The small molecule below binds the protein below.
Small molecule (SMILES): CCOC(=O)c1ncn2c1CN(C)C(=O)c1cc(N=[N+]=[N-])ccc1-2

Sequence of chain 1.C:
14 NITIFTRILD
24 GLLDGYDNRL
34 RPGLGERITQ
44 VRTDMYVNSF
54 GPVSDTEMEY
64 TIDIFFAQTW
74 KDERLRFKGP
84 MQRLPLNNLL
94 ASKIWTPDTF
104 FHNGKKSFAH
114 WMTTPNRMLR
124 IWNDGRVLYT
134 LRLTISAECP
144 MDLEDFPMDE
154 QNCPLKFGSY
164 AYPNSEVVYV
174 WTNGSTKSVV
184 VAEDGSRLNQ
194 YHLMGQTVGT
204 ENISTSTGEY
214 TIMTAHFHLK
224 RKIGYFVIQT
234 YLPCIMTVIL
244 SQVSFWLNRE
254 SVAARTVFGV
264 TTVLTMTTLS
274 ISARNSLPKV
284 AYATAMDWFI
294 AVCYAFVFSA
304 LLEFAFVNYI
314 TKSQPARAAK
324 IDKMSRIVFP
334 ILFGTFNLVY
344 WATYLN

Binding-site contacts:
Ligand atom N3 contacts residue SER162 of chain 1.C at 3.7 Å.
Ligand atom C1 contacts residue ASP47 of chain 1.B at 3.7 Å.
Ligand atom N2 contacts residue ILE215 of chain 1.C at 3.1 Å.
Ligand atom C5 contacts residue THR210 of chain 1.C at 3.3 Å.
Ligand atom N1 contacts residue SER162 of chain 1.C at 3.7 Å.
Ligand atom N5 contacts residue THR133 of chain 1.B at 3.1 Å (h-bond).
Ligand atom N1 contacts residue TYR213 of chain 1.C at 3.1 Å.
Ligand atom N1 contacts residue ILE206 of chain 1.C at 3.7 Å.
Ligand atom O1 contacts residue THR210 of chain 1.C at 3.3 Å.
Ligand atom C3 contacts residue THR133 of chain 1.B at 3.5 Å.
Ligand atom C11 contacts residue TYR163 of chain 1.C at 3.7 Å (hydrophobic).
Ligand atom C3 contacts residue PHE68 of chain 1.B at 3.8 Å (hydrophobic).
Ligand atom C11 contacts residue SER162 of chain 1.C at 3.0 Å.
Ligand atom C10 contacts residue TYR213 of chain 1.C at 3.6 Å (hydrophobic).
Ligand atom N1 contacts residue ILE215 of chain 1.C at 3.5 Å.
Ligand atom C14 contacts residue PHE68 of chain 1.B at 3.4 Å (hydrophobic).
Ligand atom N5 contacts residue PHE68 of chain 1.B at 3.5 Å.
Ligand atom O2 contacts residue PHE68 of chain 1.B at 3.7 Å.
Ligand atom C4 contacts residue THR210 of chain 1.C at 3.7 Å.
Ligand atom C1 contacts residue SER209 of chain 1.C at 3.5 Å.
Ligand atom C11 contacts residue PHE103 of chain 1.C at 3.6 Å (hydrophobic).
Ligand atom C2 contacts residue PHE68 of chain 1.B at 3.5 Å (hydrophobic).
Ligand atom C10 contacts residue SER162 of chain 1.C at 3.8 Å.
Ligand atom O contacts residue THR133 of chain 1.B at 2.2 Å (h-bond).
Ligand atom C2 contacts residue ASP47 of chain 1.B at 3.8 Å.
Ligand atom C6 contacts residue TYR49 of chain 1.B at 3.7 Å (hydrophobic).
Ligand atom C12 contacts residue TYR163 of chain 1.C at 3.1 Å (hydrophobic).
Ligand atom N3 contacts residue PHE103 of chain 1.C at 3.1 Å.
Ligand atom C11 contacts residue TYR213 of chain 1.C at 3.4 Å (hydrophobic).
Ligand atom N2 contacts residue PHE103 of chain 1.C at 3.4 Å.
Ligand atom O contacts residue ALA70 of chain 1.B at 3.7 Å.
Ligand atom N5 contacts residue TYR163 of chain 1.C at 3.3 Å (h-bond).
Ligand atom C contacts residue PHE68 of chain 1.B at 3.7 Å (hydrophobic).
Ligand atom N2 contacts residue SER162 of chain 1.C at 3.4 Å (h-bond).
Ligand atom O2 contacts residue HIS105 of chain 1.C at 2.9 Å (h-bond).
Ligand atom N3 contacts residue ILE215 of chain 1.C at 3.1 Å.
Ligand atom O contacts residue PHE68 of chain 1.B at 3.5 Å (h-bond).
Ligand atom C14 contacts residue TYR163 of chain 1.C at 3.3 Å (hydrophobic).
Ligand atom N3 contacts residue GLY161 of chain 1.C at 3.6 Å.
Ligand atom C contacts residue THR133 of chain 1.B at 3.1 Å.

Sequence of chain 1.B:
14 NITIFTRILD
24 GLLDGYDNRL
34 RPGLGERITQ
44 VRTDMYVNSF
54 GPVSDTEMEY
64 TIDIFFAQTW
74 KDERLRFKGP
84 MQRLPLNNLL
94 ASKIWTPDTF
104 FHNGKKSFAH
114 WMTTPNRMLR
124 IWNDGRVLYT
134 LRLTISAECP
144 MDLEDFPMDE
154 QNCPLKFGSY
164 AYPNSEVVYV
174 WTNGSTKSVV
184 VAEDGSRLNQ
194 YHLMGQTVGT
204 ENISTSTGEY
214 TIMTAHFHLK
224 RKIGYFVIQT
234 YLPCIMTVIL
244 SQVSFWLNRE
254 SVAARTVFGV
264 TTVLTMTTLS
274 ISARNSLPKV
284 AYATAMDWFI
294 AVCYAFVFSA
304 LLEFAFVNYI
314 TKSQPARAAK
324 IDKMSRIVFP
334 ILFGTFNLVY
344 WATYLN